A protein and the small-molecule ligand that binds it are described below.
Small molecule (SMILES): CC(=O)N[C@H]1[C@H](O[C@H]2[C@H](O)[C@@H](NC(C)=O)CO[C@@H]2CO)O[C@H](CO)[C@@H](O[C@@H]2O[C@H](CO)[C@@H](O)[C@H](O[C@H]3O[C@H](CO)[C@@H](O)[C@H](O)[C@@H]3O)[C@@H]2O)[C@@H]1O

Sequence of chain 1.C:
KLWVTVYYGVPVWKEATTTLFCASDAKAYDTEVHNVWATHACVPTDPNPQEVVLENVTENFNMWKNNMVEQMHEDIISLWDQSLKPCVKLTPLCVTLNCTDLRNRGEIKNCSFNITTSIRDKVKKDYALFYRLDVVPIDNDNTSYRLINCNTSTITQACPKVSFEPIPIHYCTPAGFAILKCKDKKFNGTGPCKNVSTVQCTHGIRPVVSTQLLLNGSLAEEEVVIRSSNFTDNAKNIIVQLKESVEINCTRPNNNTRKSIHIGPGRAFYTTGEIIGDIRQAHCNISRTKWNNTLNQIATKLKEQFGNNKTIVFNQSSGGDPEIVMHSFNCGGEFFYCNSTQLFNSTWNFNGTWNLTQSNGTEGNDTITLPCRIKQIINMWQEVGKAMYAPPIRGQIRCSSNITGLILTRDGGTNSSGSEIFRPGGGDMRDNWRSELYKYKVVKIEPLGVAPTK

Binding-site contacts:
Ligand atom O6 contacts residue ASN153 of chain 1.C at 2.9 Å (h-bond).
Ligand atom C5 contacts residue ASN153 of chain 1.C at 3.5 Å.
Ligand atom O6 contacts residue ASP152 of chain 1.C at 3.9 Å.
Ligand atom C6 contacts residue ASN153 of chain 1.C at 2.7 Å.
Ligand atom C6 contacts residue ASP152 of chain 1.C at 4.2 Å.
Ligand atom O5 contacts residue ASN153 of chain 1.C at 3.7 Å.